The protein below binds the small molecule below.
Small molecule (SMILES): Cc1cc(N)nc(-c2ccc(CNCCc3cccc(F)c3)cc2)c1

Sequence of chain 1.A:
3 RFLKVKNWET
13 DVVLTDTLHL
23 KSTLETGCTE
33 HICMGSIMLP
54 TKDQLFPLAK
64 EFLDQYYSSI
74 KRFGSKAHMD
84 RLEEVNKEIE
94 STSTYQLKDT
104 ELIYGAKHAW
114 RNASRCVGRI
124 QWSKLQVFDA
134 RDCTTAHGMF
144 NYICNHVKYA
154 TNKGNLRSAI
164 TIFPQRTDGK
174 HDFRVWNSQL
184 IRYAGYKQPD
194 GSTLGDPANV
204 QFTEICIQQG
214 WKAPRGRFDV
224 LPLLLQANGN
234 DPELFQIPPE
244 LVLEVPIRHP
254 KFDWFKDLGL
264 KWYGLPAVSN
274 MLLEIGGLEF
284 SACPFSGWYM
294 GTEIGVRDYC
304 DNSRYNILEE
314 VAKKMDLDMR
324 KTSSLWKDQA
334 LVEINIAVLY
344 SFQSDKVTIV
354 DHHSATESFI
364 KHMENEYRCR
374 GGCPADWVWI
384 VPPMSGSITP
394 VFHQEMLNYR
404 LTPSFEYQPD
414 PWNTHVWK

Sequence of chain 1.B:
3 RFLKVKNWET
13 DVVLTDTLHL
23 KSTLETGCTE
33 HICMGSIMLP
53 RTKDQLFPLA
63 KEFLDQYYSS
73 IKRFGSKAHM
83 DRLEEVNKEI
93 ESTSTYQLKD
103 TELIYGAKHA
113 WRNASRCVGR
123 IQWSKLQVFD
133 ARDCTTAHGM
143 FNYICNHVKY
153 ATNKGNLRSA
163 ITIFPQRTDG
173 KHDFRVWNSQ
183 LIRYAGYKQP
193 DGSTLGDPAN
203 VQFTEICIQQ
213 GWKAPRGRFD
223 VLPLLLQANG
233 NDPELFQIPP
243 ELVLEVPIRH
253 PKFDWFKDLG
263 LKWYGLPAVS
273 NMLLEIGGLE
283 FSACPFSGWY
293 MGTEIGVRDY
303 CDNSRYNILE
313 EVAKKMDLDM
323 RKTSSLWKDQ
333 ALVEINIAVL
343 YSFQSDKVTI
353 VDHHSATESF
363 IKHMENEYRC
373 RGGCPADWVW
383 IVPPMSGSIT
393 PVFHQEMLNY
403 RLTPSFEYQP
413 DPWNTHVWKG

Binding-site contacts:
Ligand atom C12 contacts residue HEM1 of chain 1.G at 3.3 Å.
Ligand atom C02 contacts residue TRP291 of chain 1.B at 3.6 Å (hydrophobic).
Ligand atom C03 contacts residue HEM1 of chain 1.G at 3.4 Å.
Ligand atom C10 contacts residue VAL271 of chain 1.B at 3.3 Å (hydrophobic).
Ligand atom N07 contacts residue MET293 of chain 1.B at 3.9 Å.
Ligand atom N07 contacts residue TRP291 of chain 1.B at 2.8 Å (h-bond).
Ligand atom C03 contacts residue PRO269 of chain 1.B at 3.8 Å (hydrophobic).
Ligand atom C08 contacts residue GLY290 of chain 1.B at 3.5 Å.
Ligand atom C02 contacts residue GLU296 of chain 1.B at 3.6 Å.
Ligand atom C17 contacts residue HEM1 of chain 1.G at 3.5 Å.
Ligand atom C11 contacts residue HEM1 of chain 1.G at 3.5 Å.
Ligand atom C20 contacts residue TYR410 of chain 1.B at 3.5 Å (hydrophobic).
Ligand atom C11 contacts residue VAL271 of chain 1.B at 3.5 Å (hydrophobic).
Ligand atom N01 contacts residue HEM1 of chain 1.G at 3.9 Å.
Ligand atom F25 contacts residue TYR410 of chain 1.B at 3.7 Å.
Ligand atom C08 contacts residue HEM1 of chain 1.G at 3.3 Å.
Ligand atom C08 contacts residue PHE288 of chain 1.B at 3.7 Å (hydrophobic).
Ligand atom N07 contacts residue GLU296 of chain 1.B at 2.6 Å (salt-bridge).
Ligand atom C09 contacts residue VAL271 of chain 1.B at 3.7 Å (hydrophobic).
Ligand atom C05 contacts residue VAL271 of chain 1.B at 3.8 Å (hydrophobic).
Ligand atom N07 contacts residue TYR292 of chain 1.B at 3.6 Å.
Ligand atom C13 contacts residue GLN182 of chain 1.B at 3.8 Å.
Ligand atom C06 contacts residue GLU296 of chain 1.B at 3.7 Å.
Ligand atom C03 contacts residue TRP291 of chain 1.B at 3.7 Å (hydrophobic).
Ligand atom C09 contacts residue HEM1 of chain 1.G at 3.7 Å.
Ligand atom C02 contacts residue HEM1 of chain 1.G at 3.6 Å.
Ligand atom C14 contacts residue HEM1 of chain 1.G at 3.8 Å.
Ligand atom N07 contacts residue HEM1 of chain 1.G at 3.5 Å.
Ligand atom F25 contacts residue LEU41 of chain 1.B at 3.1 Å.
Ligand atom C15 contacts residue HEM1 of chain 1.G at 3.4 Å.
Ligand atom F25 contacts residue MET40 of chain 1.B at 3.5 Å.
Ligand atom C22 contacts residue TRP10 of chain 1.A at 3.8 Å (hydrophobic).
Ligand atom N01 contacts residue GLU296 of chain 1.B at 2.8 Å (salt-bridge).
Ligand atom C09 contacts residue GLU296 of chain 1.B at 3.8 Å.
Ligand atom C14 contacts residue GLU296 of chain 1.B at 3.4 Å.
Ligand atom C18 contacts residue HEM1 of chain 1.G at 3.3 Å.
Ligand atom C13 contacts residue HEM1 of chain 1.G at 3.6 Å.
Ligand atom C08 contacts residue SER289 of chain 1.B at 3.8 Å.
Ligand atom N16 contacts residue HEM1 of chain 1.G at 2.7 Å (h-bond).
Ligand atom C10 contacts residue HEM1 of chain 1.G at 3.7 Å.